Sequence of chain 1.J:
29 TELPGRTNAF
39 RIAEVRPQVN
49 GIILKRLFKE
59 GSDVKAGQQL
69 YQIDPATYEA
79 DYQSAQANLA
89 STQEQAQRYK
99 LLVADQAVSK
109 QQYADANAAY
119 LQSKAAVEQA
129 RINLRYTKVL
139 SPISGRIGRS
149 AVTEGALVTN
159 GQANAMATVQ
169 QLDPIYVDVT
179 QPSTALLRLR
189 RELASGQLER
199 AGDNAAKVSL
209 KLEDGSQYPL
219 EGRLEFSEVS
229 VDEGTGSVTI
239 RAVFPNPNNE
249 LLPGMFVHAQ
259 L

Sequence of chain 1.K:
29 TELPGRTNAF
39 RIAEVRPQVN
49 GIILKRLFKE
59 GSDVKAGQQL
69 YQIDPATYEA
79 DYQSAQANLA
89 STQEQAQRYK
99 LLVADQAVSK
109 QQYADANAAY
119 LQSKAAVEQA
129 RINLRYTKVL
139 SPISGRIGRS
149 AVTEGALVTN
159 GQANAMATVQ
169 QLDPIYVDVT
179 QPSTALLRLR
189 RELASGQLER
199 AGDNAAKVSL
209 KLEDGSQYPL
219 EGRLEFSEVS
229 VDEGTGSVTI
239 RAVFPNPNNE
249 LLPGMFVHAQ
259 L

The protein below binds the small molecule below.
Small molecule (SMILES): O=C[C@H](O)CO

Binding-site contacts:
Ligand atom C3 contacts residue ARG147 of chain 1.K at 3.0 Å.
Ligand atom O1 contacts residue ARG147 of chain 1.K at 4.0 Å.
Ligand atom C2 contacts residue ARG147 of chain 1.K at 4.4 Å.
Ligand atom C3 contacts residue SER228 of chain 1.J at 3.8 Å.
Ligand atom O2 contacts residue GLN168 of chain 1.K at 4.3 Å.
Ligand atom O2 contacts residue GLY146 of chain 1.K at 4.4 Å.
Ligand atom O3 contacts residue SER228 of chain 1.J at 4.0 Å.
Ligand atom C3 contacts residue VAL227 of chain 1.J at 3.9 Å (hydrophobic).
Ligand atom O3 contacts residue ARG147 of chain 1.K at 2.5 Å (salt-bridge).
Ligand atom C3 contacts residue GLY146 of chain 1.K at 3.9 Å.
Ligand atom O1 contacts residue THR166 of chain 1.K at 3.7 Å.
Ligand atom C2 contacts residue SER228 of chain 1.J at 4.0 Å.
Ligand atom O2 contacts residue SER228 of chain 1.J at 4.5 Å.
Ligand atom O3 contacts residue VAL227 of chain 1.J at 4.0 Å.
Ligand atom O3 contacts residue GLY146 of chain 1.K at 3.6 Å.